Sequence of chain 1.A:
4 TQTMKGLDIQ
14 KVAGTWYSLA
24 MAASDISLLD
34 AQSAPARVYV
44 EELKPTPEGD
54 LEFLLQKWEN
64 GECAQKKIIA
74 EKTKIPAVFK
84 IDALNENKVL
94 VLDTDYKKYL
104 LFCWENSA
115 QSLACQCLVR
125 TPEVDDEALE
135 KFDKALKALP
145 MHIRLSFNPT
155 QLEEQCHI

Sequence of chain 1.B:
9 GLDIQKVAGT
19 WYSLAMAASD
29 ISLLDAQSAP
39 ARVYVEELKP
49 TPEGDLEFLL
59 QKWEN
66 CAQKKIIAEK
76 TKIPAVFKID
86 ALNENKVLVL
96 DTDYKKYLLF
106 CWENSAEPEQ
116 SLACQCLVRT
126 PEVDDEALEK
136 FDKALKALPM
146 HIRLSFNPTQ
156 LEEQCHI

This protein binds this small molecule.
Small molecule (SMILES): CNCCCN1c2ccccc2CCc2ccccc21

Binding-site contacts:
Ligand atom C5 contacts residue HIS146 of chain 1.A at 3.8 Å.
Ligand atom C8 contacts residue LEU133 of chain 1.B at 3.9 Å (hydrophobic).
Ligand atom C4 contacts residue MET145 of chain 1.A at 3.5 Å (hydrophobic).
Ligand atom C3 contacts residue MET145 of chain 1.A at 4.1 Å (hydrophobic).
Ligand atom C18 contacts residue LEU143 of chain 1.A at 3.5 Å (hydrophobic).
Ligand atom C13 contacts residue MET145 of chain 1.A at 4.1 Å (hydrophobic).
Ligand atom C18 contacts residue PRO144 of chain 1.A at 4.2 Å (hydrophobic).
Ligand atom C9 contacts residue LEU133 of chain 1.B at 3.9 Å (hydrophobic).
Ligand atom C8 contacts residue ALA23 of chain 1.B at 4.2 Å (hydrophobic).
Ligand atom C4 contacts residue ARG148 of chain 1.A at 3.6 Å.
Ligand atom N2 contacts residue LEU143 of chain 1.A at 4.0 Å.
Ligand atom C3 contacts residue ALA25 of chain 1.A at 4.1 Å (hydrophobic).
Ligand atom C5 contacts residue ILE147 of chain 1.A at 3.9 Å (hydrophobic).
Ligand atom C5 contacts residue MET145 of chain 1.A at 3.4 Å (hydrophobic).
Ligand atom C8 contacts residue PHE136 of chain 1.B at 3.7 Å (hydrophobic).
Ligand atom C2 contacts residue ARG148 of chain 1.A at 3.7 Å.
Ligand atom C10 contacts residue ARG148 of chain 1.B at 3.9 Å.
Ligand atom C3 contacts residue ARG148 of chain 1.A at 3.6 Å.
Ligand atom C6 contacts residue HIS146 of chain 1.A at 4.0 Å.
Ligand atom C18 contacts residue MET145 of chain 1.A at 3.4 Å (hydrophobic).
Ligand atom C9 contacts residue ARG148 of chain 1.B at 3.9 Å.
Ligand atom C11 contacts residue ARG148 of chain 1.B at 3.9 Å.
Ligand atom C2 contacts residue ASP137 of chain 1.A at 4.1 Å.
Ligand atom C7 contacts residue LEU149 of chain 1.B at 3.7 Å (hydrophobic).
Ligand atom C10 contacts residue ASP137 of chain 1.B at 3.6 Å.
Ligand atom N2 contacts residue MET145 of chain 1.A at 4.2 Å.
Ligand atom C15 contacts residue ASP137 of chain 1.B at 4.2 Å.
Ligand atom C10 contacts residue LEU133 of chain 1.B at 4.2 Å (hydrophobic).
Ligand atom C3 contacts residue LEU140 of chain 1.A at 3.7 Å (hydrophobic).
Ligand atom C7 contacts residue ARG148 of chain 1.B at 3.8 Å.
Ligand atom C9 contacts residue PHE136 of chain 1.B at 3.9 Å (hydrophobic).
Ligand atom C4 contacts residue ILE147 of chain 1.A at 3.9 Å (hydrophobic).
Ligand atom C8 contacts residue ARG148 of chain 1.B at 3.9 Å.
Ligand atom C6 contacts residue SER150 of chain 1.B at 3.7 Å.
Ligand atom C2 contacts residue LEU140 of chain 1.A at 4.1 Å (hydrophobic).
Ligand atom C7 contacts residue LEU133 of chain 1.B at 4.2 Å (hydrophobic).
Ligand atom C6 contacts residue LEU149 of chain 1.B at 4.1 Å (hydrophobic).
Ligand atom C17 contacts residue MET145 of chain 1.A at 4.1 Å (hydrophobic).
Ligand atom C12 contacts residue ARG148 of chain 1.B at 3.9 Å.
Ligand atom C9 contacts residue LEU140 of chain 1.B at 4.1 Å (hydrophobic).